Sequence of chain 1.A:
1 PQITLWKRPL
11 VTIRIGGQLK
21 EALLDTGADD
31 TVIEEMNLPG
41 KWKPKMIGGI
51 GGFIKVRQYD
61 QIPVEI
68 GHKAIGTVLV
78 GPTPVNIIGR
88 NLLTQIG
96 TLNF

Binding-site contacts:
Ligand atom O24 contacts residue ILE84 of chain 1.B at 3.5 Å.
Ligand atom C23 contacts residue ASP25 of chain 1.A at 3.4 Å.
Ligand atom C48 contacts residue ASP29 of chain 1.B at 3.6 Å.
Ligand atom C34 contacts residue PRO81 of chain 1.A at 3.7 Å (hydrophobic).
Ligand atom O12 contacts residue GLY49 of chain 1.A at 3.6 Å.
Ligand atom C15 contacts residue GLY27 of chain 1.A at 3.5 Å.
Ligand atom N26 contacts residue ASP25 of chain 1.B at 3.2 Å (salt-bridge).
Ligand atom N47 contacts residue GLY48 of chain 1.B at 3.0 Å (h-bond).
Ligand atom C14 contacts residue GLY27 of chain 1.A at 3.5 Å.
Ligand atom O24 contacts residue ASP25 of chain 1.B at 2.5 Å (salt-bridge).
Ligand atom C37 contacts residue GLY27 of chain 1.B at 3.6 Å.
Ligand atom C1 contacts residue GLY48 of chain 1.A at 3.3 Å.
Ligand atom C27 contacts residue ASP25 of chain 1.A at 3.2 Å.
Ligand atom C5 contacts residue ARG8 of chain 1.B at 3.6 Å.
Ligand atom C5 contacts residue ASP29 of chain 1.A at 3.5 Å.
Ligand atom C40 contacts residue GLY48 of chain 1.B at 3.6 Å.
Ligand atom N13 contacts residue GLY27 of chain 1.A at 3.0 Å (h-bond).
Ligand atom C33 contacts residue PRO81 of chain 1.A at 3.3 Å (hydrophobic).
Ligand atom C30 contacts residue GLY27 of chain 1.B at 3.5 Å.
Ligand atom C30 contacts residue VAL82 of chain 1.A at 3.7 Å (hydrophobic).
Ligand atom O4 contacts residue ASP29 of chain 1.A at 2.9 Å (salt-bridge).
Ligand atom N39 contacts residue ALA28 of chain 1.B at 3.7 Å.
Ligand atom C22 contacts residue ASP25 of chain 1.B at 3.1 Å.
Ligand atom C22 contacts residue GLY27 of chain 1.A at 3.5 Å.
Ligand atom N39 contacts residue GLY27 of chain 1.B at 3.1 Å (h-bond).
Ligand atom O35 contacts residue PRO81 of chain 1.A at 3.6 Å.
Ligand atom N26 contacts residue ASP25 of chain 1.A at 2.7 Å (salt-bridge).
Ligand atom O4 contacts residue ALA28 of chain 1.A at 3.6 Å.
Ligand atom O4 contacts residue GLY27 of chain 1.A at 3.6 Å.
Ligand atom C2 contacts residue GLY48 of chain 1.A at 3.2 Å.
Ligand atom C23 contacts residue ASP25 of chain 1.B at 3.8 Å.
Ligand atom C43 contacts residue ALA28 of chain 1.B at 3.7 Å (hydrophobic).
Ligand atom C27 contacts residue GLY27 of chain 1.B at 3.1 Å.
Ligand atom O42 contacts residue ALA28 of chain 1.B at 3.6 Å.
Ligand atom C33 contacts residue GLY49 of chain 1.B at 3.8 Å.
Ligand atom C31 contacts residue VAL82 of chain 1.A at 3.7 Å (hydrophobic).
Ligand atom O42 contacts residue GLY27 of chain 1.B at 3.6 Å (h-bond).
Ligand atom O42 contacts residue ASP29 of chain 1.B at 2.9 Å (salt-bridge).
Ligand atom C28 contacts residue ILE84 of chain 1.A at 3.7 Å (hydrophobic).
Ligand atom C28 contacts residue ASP25 of chain 1.A at 3.1 Å.

This small molecule binds to this protein.
Small molecule (SMILES): CC[C@H](C)[C@@H]1NC(=O)[C@@H](NC[C@@H](O)[C@H](Cc2ccc(O)cc2)NC(=O)[C@H](C(C)C)N2CCCC2=O)Cc2ccc(cc2)OCCCNC1=O

Sequence of chain 1.B:
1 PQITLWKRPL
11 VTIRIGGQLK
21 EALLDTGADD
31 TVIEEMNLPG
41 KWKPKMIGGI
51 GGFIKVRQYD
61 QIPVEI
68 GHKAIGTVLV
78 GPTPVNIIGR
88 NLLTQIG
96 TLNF